This small molecule binds to this protein.
Small molecule (SMILES): CC(=O)N[C@@H]1[C@@H](O)[C@H](O)[C@@H](CO)O[C@H]1O

Sequence of chain 1.C:
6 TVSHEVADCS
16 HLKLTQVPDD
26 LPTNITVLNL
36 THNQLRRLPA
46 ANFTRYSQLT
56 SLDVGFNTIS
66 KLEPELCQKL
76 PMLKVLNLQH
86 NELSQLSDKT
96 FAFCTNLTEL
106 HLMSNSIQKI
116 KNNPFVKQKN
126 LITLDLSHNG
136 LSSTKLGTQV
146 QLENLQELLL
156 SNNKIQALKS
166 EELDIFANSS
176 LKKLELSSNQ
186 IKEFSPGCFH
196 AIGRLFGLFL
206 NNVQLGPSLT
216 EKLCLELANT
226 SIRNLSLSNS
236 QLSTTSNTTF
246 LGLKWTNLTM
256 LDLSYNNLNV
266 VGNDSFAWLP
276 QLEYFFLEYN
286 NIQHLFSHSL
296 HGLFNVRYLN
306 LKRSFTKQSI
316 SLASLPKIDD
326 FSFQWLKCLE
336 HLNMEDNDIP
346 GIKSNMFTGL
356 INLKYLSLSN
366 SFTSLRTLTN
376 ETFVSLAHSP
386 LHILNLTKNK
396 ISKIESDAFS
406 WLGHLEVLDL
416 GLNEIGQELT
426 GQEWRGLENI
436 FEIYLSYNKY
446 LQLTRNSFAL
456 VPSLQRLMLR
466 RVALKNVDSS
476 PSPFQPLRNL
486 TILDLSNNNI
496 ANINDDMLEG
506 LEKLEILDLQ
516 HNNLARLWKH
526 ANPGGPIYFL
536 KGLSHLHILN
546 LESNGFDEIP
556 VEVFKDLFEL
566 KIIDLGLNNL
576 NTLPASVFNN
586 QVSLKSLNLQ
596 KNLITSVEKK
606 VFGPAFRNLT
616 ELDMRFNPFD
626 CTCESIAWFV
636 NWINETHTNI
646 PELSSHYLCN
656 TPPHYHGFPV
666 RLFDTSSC

Binding-site contacts:
Ligand atom C3 contacts residue ASN484 of chain 1.C at 3.8 Å.
Ligand atom C1 contacts residue ASN484 of chain 1.C at 1.4 Å.
Ligand atom C5 contacts residue LYS508 of chain 1.C at 3.4 Å.
Ligand atom C6 contacts residue LYS508 of chain 1.C at 3.6 Å.
Ligand atom O7 contacts residue SER458 of chain 1.C at 3.4 Å.
Ligand atom C7 contacts residue SER458 of chain 1.C at 4.0 Å.
Ligand atom C8 contacts residue PRO457 of chain 1.C at 3.7 Å (hydrophobic).
Ligand atom O5 contacts residue ASN484 of chain 1.C at 2.4 Å (h-bond).
Ligand atom C8 contacts residue SER458 of chain 1.C at 3.9 Å.
Ligand atom C7 contacts residue ASN484 of chain 1.C at 3.6 Å.
Ligand atom C2 contacts residue ASN484 of chain 1.C at 2.5 Å.
Ligand atom C7 contacts residue PRO457 of chain 1.C at 4.2 Å (hydrophobic).
Ligand atom C4 contacts residue ASN484 of chain 1.C at 4.3 Å.
Ligand atom C1 contacts residue LYS508 of chain 1.C at 3.9 Å.
Ligand atom C5 contacts residue ASN484 of chain 1.C at 3.7 Å.
Ligand atom O5 contacts residue LYS508 of chain 1.C at 3.3 Å (salt-bridge).
Ligand atom N2 contacts residue ASN484 of chain 1.C at 2.9 Å (h-bond).
Ligand atom O7 contacts residue ASN484 of chain 1.C at 4.0 Å.